Binding-site contacts:
Ligand atom C2 contacts residue MET36 of chain 1.A at 3.3 Å (hydrophobic).
Ligand atom F2 contacts residue LEU39 of chain 1.A at 3.8 Å.
Ligand atom BR contacts residue MET36 of chain 1.A at 3.5 Å.
Ligand atom F3 contacts residue MET36 of chain 1.A at 3.5 Å.
Ligand atom CL contacts residue MET51 of chain 1.A at 2.8 Å.
Ligand atom F1 contacts residue MET71 of chain 1.A at 3.4 Å.
Ligand atom C1 contacts residue MET36 of chain 1.A at 3.5 Å (hydrophobic).
Ligand atom C1 contacts residue MET51 of chain 1.A at 4.2 Å (hydrophobic).
Ligand atom F1 contacts residue LYS75 of chain 1.A at 3.7 Å.
Ligand atom CL contacts residue MET36 of chain 1.A at 2.6 Å.
Ligand atom C1 contacts residue MET71 of chain 1.A at 3.6 Å (hydrophobic).
Ligand atom C2 contacts residue MET71 of chain 1.A at 4.1 Å (hydrophobic).
Ligand atom F2 contacts residue MET36 of chain 1.A at 2.5 Å.
Ligand atom BR contacts residue MET71 of chain 1.A at 2.4 Å.

The small molecule below binds the protein below.
Small molecule (SMILES): FC(F)(F)[C@H](Cl)Br

Sequence of chain 1.A:
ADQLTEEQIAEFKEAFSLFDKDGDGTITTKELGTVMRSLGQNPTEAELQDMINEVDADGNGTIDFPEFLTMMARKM